Sequence of chain 1.E:
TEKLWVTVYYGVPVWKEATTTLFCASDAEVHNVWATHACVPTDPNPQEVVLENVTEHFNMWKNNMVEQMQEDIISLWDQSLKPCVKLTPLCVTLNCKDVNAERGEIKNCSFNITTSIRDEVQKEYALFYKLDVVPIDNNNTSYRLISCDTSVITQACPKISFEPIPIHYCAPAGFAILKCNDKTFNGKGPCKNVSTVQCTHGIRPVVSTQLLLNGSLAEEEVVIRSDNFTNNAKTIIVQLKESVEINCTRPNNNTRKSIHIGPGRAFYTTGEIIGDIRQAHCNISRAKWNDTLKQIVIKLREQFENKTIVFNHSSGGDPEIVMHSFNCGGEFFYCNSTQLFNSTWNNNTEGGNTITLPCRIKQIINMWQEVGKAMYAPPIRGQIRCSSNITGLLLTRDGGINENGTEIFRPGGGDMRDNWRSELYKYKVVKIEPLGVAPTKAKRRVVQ

Binding-site contacts:
Ligand atom N2 contacts residue ASN105 of chain 1.E at 2.6 Å (h-bond).
Ligand atom C5 contacts residue VAL104 of chain 1.E at 4.2 Å (hydrophobic).
Ligand atom C3 contacts residue ASN105 of chain 1.E at 3.6 Å.
Ligand atom C6 contacts residue ASN105 of chain 1.E at 4.4 Å.
Ligand atom C2 contacts residue ASN105 of chain 1.E at 2.2 Å.
Ligand atom C2 contacts residue VAL104 of chain 1.E at 3.3 Å (hydrophobic).
Ligand atom O7 contacts residue ASP103 of chain 1.E at 3.3 Å (salt-bridge).
Ligand atom C8 contacts residue ASN105 of chain 1.E at 4.2 Å.
Ligand atom N2 contacts residue VAL104 of chain 1.E at 3.9 Å.
Ligand atom C7 contacts residue VAL104 of chain 1.E at 3.6 Å (hydrophobic).
Ligand atom C4 contacts residue ASN105 of chain 1.E at 4.0 Å.
Ligand atom O5 contacts residue VAL104 of chain 1.E at 3.1 Å.
Ligand atom C5 contacts residue ASN105 of chain 1.E at 3.4 Å.
Ligand atom O3 contacts residue ASN105 of chain 1.E at 4.5 Å.
Ligand atom C1 contacts residue ASN105 of chain 1.E at 1.5 Å.
Ligand atom O7 contacts residue ASN105 of chain 1.E at 3.2 Å (h-bond).
Ligand atom C1 contacts residue VAL104 of chain 1.E at 3.4 Å (hydrophobic).
Ligand atom O7 contacts residue VAL104 of chain 1.E at 3.0 Å.
Ligand atom C3 contacts residue VAL104 of chain 1.E at 4.5 Å (hydrophobic).
Ligand atom O5 contacts residue ASN105 of chain 1.E at 2.1 Å (h-bond).
Ligand atom C4 contacts residue VAL104 of chain 1.E at 4.5 Å (hydrophobic).
Ligand atom C7 contacts residue ASP103 of chain 1.E at 4.5 Å.
Ligand atom C7 contacts residue ASN105 of chain 1.E at 2.9 Å.

A protein and the small-molecule ligand that binds it are described below.
Small molecule (SMILES): CC(=O)N[C@H]1[C@H](O[C@H]2[C@H](O)[C@@H](NC(C)=O)CO[C@@H]2CO)O[C@H](CO)[C@@H](O)[C@@H]1O